Sequence of chain 1.H:
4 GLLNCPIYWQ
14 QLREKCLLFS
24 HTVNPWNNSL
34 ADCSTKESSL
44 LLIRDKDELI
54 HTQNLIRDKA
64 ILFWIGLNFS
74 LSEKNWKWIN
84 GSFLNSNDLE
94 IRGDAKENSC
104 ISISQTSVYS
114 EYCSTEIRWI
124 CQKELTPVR

A small-molecule ligand and the protein it binds are described below.
Small molecule (SMILES): CC(=O)N[C@@H]1[C@@H](O)[C@H](O)[C@@H](CO)O[C@H]1O

Binding-site contacts:
Ligand atom O5 contacts residue ASN83 of chain 1.H at 2.3 Å (h-bond).
Ligand atom C7 contacts residue ASN83 of chain 1.H at 3.3 Å.
Ligand atom C8 contacts residue SER85 of chain 1.H at 3.7 Å.
Ligand atom C2 contacts residue SER85 of chain 1.H at 3.7 Å.
Ligand atom C5 contacts residue TRP81 of chain 1.H at 3.8 Å (hydrophobic).
Ligand atom O7 contacts residue ASN83 of chain 1.H at 3.5 Å (h-bond).
Ligand atom C4 contacts residue ARG47 of chain 1.H at 4.5 Å.
Ligand atom C6 contacts residue TRP81 of chain 1.H at 3.8 Å (hydrophobic).
Ligand atom C1 contacts residue ASN83 of chain 1.H at 1.4 Å.
Ligand atom C6 contacts residue ARG47 of chain 1.H at 4.0 Å.
Ligand atom C4 contacts residue ASN83 of chain 1.H at 4.2 Å.
Ligand atom C7 contacts residue SER85 of chain 1.H at 3.7 Å.
Ligand atom O3 contacts residue SER85 of chain 1.H at 4.4 Å.
Ligand atom C1 contacts residue SER85 of chain 1.H at 3.9 Å.
Ligand atom C3 contacts residue ASN83 of chain 1.H at 3.8 Å.
Ligand atom O6 contacts residue ARG47 of chain 1.H at 3.6 Å.
Ligand atom O6 contacts residue ILE46 of chain 1.H at 3.6 Å.
Ligand atom C8 contacts residue ASN83 of chain 1.H at 4.4 Å.
Ligand atom C6 contacts residue LEU45 of chain 1.H at 3.9 Å (hydrophobic).
Ligand atom O5 contacts residue LEU45 of chain 1.H at 4.0 Å.
Ligand atom N2 contacts residue SER85 of chain 1.H at 2.9 Å (h-bond).
Ligand atom N2 contacts residue ASN83 of chain 1.H at 2.9 Å (h-bond).
Ligand atom O4 contacts residue ARG47 of chain 1.H at 4.3 Å.
Ligand atom O6 contacts residue LEU45 of chain 1.H at 3.5 Å.
Ligand atom C3 contacts residue SER85 of chain 1.H at 3.8 Å.
Ligand atom C6 contacts residue ILE46 of chain 1.H at 3.3 Å (hydrophobic).
Ligand atom C5 contacts residue ASN83 of chain 1.H at 3.7 Å.
Ligand atom C2 contacts residue ASN83 of chain 1.H at 2.5 Å.
Ligand atom O5 contacts residue TRP81 of chain 1.H at 4.2 Å.